Sequence of chain 1.O:
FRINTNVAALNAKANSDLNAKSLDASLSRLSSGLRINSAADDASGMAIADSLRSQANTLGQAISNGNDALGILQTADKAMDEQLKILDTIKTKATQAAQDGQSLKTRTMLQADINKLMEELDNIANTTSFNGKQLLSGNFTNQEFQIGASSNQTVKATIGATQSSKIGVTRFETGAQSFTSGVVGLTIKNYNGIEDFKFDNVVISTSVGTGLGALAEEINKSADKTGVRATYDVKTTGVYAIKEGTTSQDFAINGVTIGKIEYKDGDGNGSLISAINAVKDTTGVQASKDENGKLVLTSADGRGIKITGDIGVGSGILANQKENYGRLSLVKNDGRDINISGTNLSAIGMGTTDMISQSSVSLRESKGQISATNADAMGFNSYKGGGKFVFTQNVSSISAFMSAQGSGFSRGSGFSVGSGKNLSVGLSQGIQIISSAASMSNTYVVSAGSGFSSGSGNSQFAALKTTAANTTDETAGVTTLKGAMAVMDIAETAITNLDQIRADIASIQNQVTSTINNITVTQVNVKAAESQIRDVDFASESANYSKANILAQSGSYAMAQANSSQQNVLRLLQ

A protein and the small-molecule ligand that binds it are described below.
Small molecule (SMILES): C[C@H](O)[C@H](N)[C@@H]1O[C@](O)(C(=O)O)C[C@H](O)[C@@H]1N

Binding-site contacts:
Ligand atom O1A contacts residue SER441 of chain 1.O at 3.8 Å.
Ligand atom C5 contacts residue ASN444 of chain 1.O at 4.0 Å.
Ligand atom C6 contacts residue SER443 of chain 1.O at 3.5 Å.
Ligand atom O6 contacts residue ASN444 of chain 1.O at 4.1 Å.
Ligand atom C4 contacts residue SER443 of chain 1.O at 3.7 Å.
Ligand atom C3 contacts residue SER443 of chain 1.O at 2.7 Å.
Ligand atom C5 contacts residue SER443 of chain 1.O at 4.2 Å.
Ligand atom O4 contacts residue ASN444 of chain 1.O at 4.3 Å.
Ligand atom O8 contacts residue SER443 of chain 1.O at 4.4 Å.
Ligand atom C4 contacts residue ASN444 of chain 1.O at 3.3 Å.
Ligand atom C6 contacts residue ASN444 of chain 1.O at 3.8 Å.
Ligand atom O6 contacts residue SER443 of chain 1.O at 2.4 Å (h-bond).
Ligand atom O1B contacts residue SER443 of chain 1.O at 2.6 Å (h-bond).
Ligand atom O1A contacts residue SER443 of chain 1.O at 2.3 Å (h-bond).
Ligand atom C2 contacts residue ASN444 of chain 1.O at 3.5 Å.
Ligand atom O1A contacts residue MET442 of chain 1.O at 4.0 Å.
Ligand atom C2 contacts residue SER443 of chain 1.O at 1.4 Å.
Ligand atom C3 contacts residue ASN444 of chain 1.O at 3.6 Å.
Ligand atom C1 contacts residue SER443 of chain 1.O at 1.8 Å.